Sequence of chain 1.A:
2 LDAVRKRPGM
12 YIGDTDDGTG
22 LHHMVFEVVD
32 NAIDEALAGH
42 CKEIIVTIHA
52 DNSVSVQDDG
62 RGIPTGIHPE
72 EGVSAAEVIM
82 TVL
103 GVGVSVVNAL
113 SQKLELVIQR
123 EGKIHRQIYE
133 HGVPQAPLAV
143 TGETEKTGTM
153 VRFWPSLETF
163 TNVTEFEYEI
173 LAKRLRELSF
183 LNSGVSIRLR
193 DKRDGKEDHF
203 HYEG

A small-molecule ligand and the protein it binds are described below.
Small molecule (SMILES): O=C(O)c1cc2ccccc2o1

Binding-site contacts:
Ligand atom CAE contacts residue GLU36 of chain 1.A at 3.6 Å.
Ligand atom CAI contacts residue ARG122 of chain 1.A at 3.4 Å.
Ligand atom CAE contacts residue PRO65 of chain 1.A at 4.3 Å (hydrophobic).
Ligand atom CAI contacts residue ARG62 of chain 1.A at 3.6 Å.
Ligand atom CAE contacts residue GLY63 of chain 1.A at 3.9 Å.
Ligand atom CAF contacts residue PRO65 of chain 1.A at 4.2 Å (hydrophobic).
Ligand atom OAA contacts residue ARG122 of chain 1.A at 2.7 Å (salt-bridge).
Ligand atom CAG contacts residue ARG122 of chain 1.A at 3.5 Å.
Ligand atom OAB contacts residue PRO65 of chain 1.A at 4.5 Å.
Ligand atom CAL contacts residue PRO65 of chain 1.A at 3.8 Å (hydrophobic).
Ligand atom CAJ contacts residue PRO65 of chain 1.A at 3.9 Å (hydrophobic).
Ligand atom CAG contacts residue GLU36 of chain 1.A at 4.1 Å.
Ligand atom CAI contacts residue PRO65 of chain 1.A at 4.2 Å (hydrophobic).
Ligand atom CAJ contacts residue GLY63 of chain 1.A at 4.5 Å.
Ligand atom OAH contacts residue ARG62 of chain 1.A at 3.8 Å.
Ligand atom OAB contacts residue ARG122 of chain 1.A at 4.4 Å.
Ligand atom CAK contacts residue ARG62 of chain 1.A at 3.8 Å.
Ligand atom CAK contacts residue GLU36 of chain 1.A at 3.7 Å.
Ligand atom OAB contacts residue ARG62 of chain 1.A at 4.0 Å.
Ligand atom CAG contacts residue ARG62 of chain 1.A at 3.3 Å.
Ligand atom OAA contacts residue ARG62 of chain 1.A at 3.6 Å.
Ligand atom CAL contacts residue ARG62 of chain 1.A at 3.9 Å.
Ligand atom CAJ contacts residue ARG62 of chain 1.A at 3.5 Å.
Ligand atom CAK contacts residue PRO65 of chain 1.A at 3.8 Å (hydrophobic).
Ligand atom CAC contacts residue GLU36 of chain 1.A at 4.2 Å.
Ligand atom OAH contacts residue PRO65 of chain 1.A at 3.9 Å.
Ligand atom CAC contacts residue ILE64 of chain 1.A at 4.0 Å (hydrophobic).
Ligand atom CAG contacts residue PRO65 of chain 1.A at 3.9 Å (hydrophobic).
Ligand atom CAG contacts residue GLY63 of chain 1.A at 3.5 Å.
Ligand atom CAL contacts residue GLU36 of chain 1.A at 4.3 Å.
Ligand atom CAK contacts residue GLY63 of chain 1.A at 3.8 Å.
Ligand atom CAE contacts residue ILE64 of chain 1.A at 4.0 Å (hydrophobic).
Ligand atom CAK contacts residue ILE64 of chain 1.A at 4.4 Å (hydrophobic).
Ligand atom CAJ contacts residue ARG122 of chain 1.A at 3.6 Å.